Binding-site contacts:
Ligand atom OE2 contacts residue ARG50 of chain 2.A at 2.9 Å (salt-bridge).
Ligand atom CD contacts residue ILE102 of chain 2.A at 3.7 Å (hydrophobic).
Ligand atom OE1 contacts residue ILE102 of chain 2.A at 3.5 Å.
Ligand atom N contacts residue GLU99 of chain 2.A at 2.7 Å (salt-bridge).
Ligand atom O contacts residue GLU101 of chain 2.A at 2.8 Å (salt-bridge).
Ligand atom CB contacts residue GLU99 of chain 2.A at 4.0 Å.
Ligand atom CG contacts residue GLU99 of chain 2.A at 3.5 Å.
Ligand atom CG contacts residue ASN49 of chain 2.A at 3.9 Å.
Ligand atom N contacts residue ILE102 of chain 2.A at 4.0 Å.
Ligand atom CA contacts residue GLN105 of chain 2.A at 3.6 Å.
Ligand atom CD contacts residue THR47 of chain 2.A at 3.8 Å.
Ligand atom OE2 contacts residue ILE102 of chain 2.A at 4.1 Å.
Ligand atom N contacts residue GLU101 of chain 2.A at 2.5 Å (salt-bridge).
Ligand atom CD contacts residue ASN49 of chain 2.A at 3.9 Å.
Ligand atom C contacts residue SER48 of chain 2.A at 3.8 Å.
Ligand atom C contacts residue GLN105 of chain 2.A at 3.7 Å.
Ligand atom O contacts residue THR47 of chain 2.A at 3.9 Å.
Ligand atom CB contacts residue THR47 of chain 2.A at 3.7 Å.
Ligand atom CG contacts residue ILE102 of chain 2.A at 4.0 Å (hydrophobic).
Ligand atom CA contacts residue GLU99 of chain 2.A at 3.5 Å.
Ligand atom CD contacts residue SER94 of chain 2.A at 3.6 Å.
Ligand atom CB contacts residue ASN49 of chain 2.A at 3.5 Å.
Ligand atom N contacts residue GMC1 of chain 2.C at 3.4 Å (h-bond).
Ligand atom CA contacts residue GLU101 of chain 2.A at 3.1 Å.
Ligand atom OE2 contacts residue GLU93 of chain 2.A at 4.0 Å.
Ligand atom CA contacts residue GMC1 of chain 2.C at 2.5 Å.
Ligand atom O contacts residue GLN105 of chain 2.A at 2.6 Å (h-bond).
Ligand atom O contacts residue GMC1 of chain 2.C at 2.5 Å (h-bond).
Ligand atom OE2 contacts residue SER94 of chain 2.A at 2.7 Å (h-bond).
Ligand atom O contacts residue SER48 of chain 2.A at 4.1 Å.
Ligand atom OE1 contacts residue ARG50 of chain 2.A at 2.8 Å (salt-bridge).
Ligand atom CG contacts residue SER94 of chain 2.A at 3.8 Å.
Ligand atom CD contacts residue ARG50 of chain 2.A at 3.6 Å.
Ligand atom C contacts residue GMC1 of chain 2.C at 1.6 Å.
Ligand atom C contacts residue GLU101 of chain 2.A at 2.7 Å.
Ligand atom N contacts residue GLN105 of chain 2.A at 2.7 Å (h-bond).
Ligand atom OE1 contacts residue ASN49 of chain 2.A at 3.6 Å.
Ligand atom CB contacts residue GMC1 of chain 2.C at 3.6 Å.
Ligand atom CB contacts residue GLN105 of chain 2.A at 3.7 Å.
Ligand atom OE1 contacts residue THR47 of chain 2.A at 2.7 Å (h-bond).

A protein and the small-molecule ligand that binds it are described below.
Small molecule (SMILES): N[C@@H](CCC(=O)O)C(=O)O

Sequence of chain 2.A:
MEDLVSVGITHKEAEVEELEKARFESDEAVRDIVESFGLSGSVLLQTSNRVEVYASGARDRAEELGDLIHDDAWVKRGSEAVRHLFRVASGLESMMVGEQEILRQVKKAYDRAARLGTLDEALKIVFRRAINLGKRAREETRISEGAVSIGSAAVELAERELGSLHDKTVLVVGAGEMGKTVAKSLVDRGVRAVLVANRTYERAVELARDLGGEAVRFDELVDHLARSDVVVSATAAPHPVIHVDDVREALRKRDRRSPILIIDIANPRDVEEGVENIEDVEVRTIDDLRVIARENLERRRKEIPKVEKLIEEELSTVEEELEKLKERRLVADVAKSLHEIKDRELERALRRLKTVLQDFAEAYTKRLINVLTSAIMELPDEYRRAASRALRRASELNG